Sequence of chain 1.A:
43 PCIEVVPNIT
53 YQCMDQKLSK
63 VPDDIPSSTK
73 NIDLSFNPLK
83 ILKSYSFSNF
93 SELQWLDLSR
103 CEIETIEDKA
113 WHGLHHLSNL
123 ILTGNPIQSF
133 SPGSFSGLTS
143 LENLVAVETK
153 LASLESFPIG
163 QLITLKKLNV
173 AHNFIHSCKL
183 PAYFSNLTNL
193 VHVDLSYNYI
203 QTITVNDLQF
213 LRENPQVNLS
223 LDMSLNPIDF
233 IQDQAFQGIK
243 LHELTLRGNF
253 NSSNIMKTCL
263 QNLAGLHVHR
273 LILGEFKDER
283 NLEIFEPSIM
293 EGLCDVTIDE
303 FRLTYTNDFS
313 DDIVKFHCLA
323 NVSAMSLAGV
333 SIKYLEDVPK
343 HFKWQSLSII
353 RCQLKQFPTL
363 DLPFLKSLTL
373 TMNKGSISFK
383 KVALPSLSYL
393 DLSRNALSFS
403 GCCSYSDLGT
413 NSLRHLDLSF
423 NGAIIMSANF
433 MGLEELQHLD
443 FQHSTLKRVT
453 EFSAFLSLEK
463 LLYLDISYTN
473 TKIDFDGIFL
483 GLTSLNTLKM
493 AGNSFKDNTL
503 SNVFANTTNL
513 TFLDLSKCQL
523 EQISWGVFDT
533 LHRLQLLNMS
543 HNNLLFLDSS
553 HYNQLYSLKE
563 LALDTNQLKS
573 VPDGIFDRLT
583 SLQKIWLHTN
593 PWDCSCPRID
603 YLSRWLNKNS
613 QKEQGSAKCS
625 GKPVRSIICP

Binding-site contacts:
Ligand atom O7 contacts residue THR510 of chain 1.A at 3.7 Å.
Ligand atom C7 contacts residue THR485 of chain 1.A at 3.8 Å.
Ligand atom C5 contacts residue ASN508 of chain 1.A at 3.4 Å.
Ligand atom O7 contacts residue ALA507 of chain 1.A at 4.2 Å.
Ligand atom C8 contacts residue THR485 of chain 1.A at 3.5 Å.
Ligand atom O7 contacts residue ASN508 of chain 1.A at 3.1 Å (h-bond).
Ligand atom C3 contacts residue ASN508 of chain 1.A at 4.0 Å.
Ligand atom C7 contacts residue ASN508 of chain 1.A at 3.6 Å.
Ligand atom C4 contacts residue ASN508 of chain 1.A at 4.2 Å.
Ligand atom N2 contacts residue ASN508 of chain 1.A at 3.5 Å (h-bond).
Ligand atom C2 contacts residue ASN508 of chain 1.A at 2.8 Å.
Ligand atom C1 contacts residue ASN508 of chain 1.A at 1.5 Å.
Ligand atom O7 contacts residue THR485 of chain 1.A at 4.0 Å.
Ligand atom O5 contacts residue ASN508 of chain 1.A at 2.1 Å (h-bond).
Ligand atom C6 contacts residue ASN508 of chain 1.A at 4.4 Å.

This small molecule binds to this protein.
Small molecule (SMILES): CC(=O)N[C@@H]1[C@@H](O)[C@H](O)[C@@H](CO)O[C@H]1O